This protein binds this small molecule.
Small molecule (SMILES): CC(=O)N[C@@H]1[C@@H](O)[C@H](O)[C@@H](CO)O[C@H]1O

Binding-site contacts:
Ligand atom C5 contacts residue ASN125 of chain 1.B at 3.7 Å.
Ligand atom C1 contacts residue ASN125 of chain 1.B at 1.4 Å.
Ligand atom C7 contacts residue ASN125 of chain 1.B at 3.4 Å.
Ligand atom O7 contacts residue ASN125 of chain 1.B at 3.6 Å (h-bond).
Ligand atom C6 contacts residue TYR175 of chain 1.B at 3.9 Å (hydrophobic).
Ligand atom O5 contacts residue ASN125 of chain 1.B at 2.4 Å (h-bond).
Ligand atom C5 contacts residue TYR175 of chain 1.B at 4.2 Å (hydrophobic).
Ligand atom N2 contacts residue ASN125 of chain 1.B at 2.9 Å (h-bond).
Ligand atom C2 contacts residue ASN125 of chain 1.B at 2.5 Å.
Ligand atom O6 contacts residue TYR175 of chain 1.B at 2.8 Å (h-bond).
Ligand atom C8 contacts residue GLY123 of chain 1.B at 4.2 Å.
Ligand atom O5 contacts residue ASP148 of chain 1.B at 4.5 Å.
Ligand atom C4 contacts residue ASN125 of chain 1.B at 4.2 Å.
Ligand atom O5 contacts residue TYR175 of chain 1.B at 4.1 Å.
Ligand atom C3 contacts residue ASN125 of chain 1.B at 3.8 Å.

Sequence of chain 1.B:
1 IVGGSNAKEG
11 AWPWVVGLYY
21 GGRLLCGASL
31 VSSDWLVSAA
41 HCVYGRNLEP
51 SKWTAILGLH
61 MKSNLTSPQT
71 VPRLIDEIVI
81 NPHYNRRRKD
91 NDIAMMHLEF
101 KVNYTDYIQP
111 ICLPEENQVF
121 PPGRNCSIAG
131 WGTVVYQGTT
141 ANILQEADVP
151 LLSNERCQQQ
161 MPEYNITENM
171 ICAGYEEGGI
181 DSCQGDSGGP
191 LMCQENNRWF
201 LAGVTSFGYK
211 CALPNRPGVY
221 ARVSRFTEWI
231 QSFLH